The protein below binds the small molecule below.
Small molecule (SMILES): OC[C@H]1O[C@H](O)[C@H](O)[C@@H](O)[C@H]1O

Sequence of chain 1.B:
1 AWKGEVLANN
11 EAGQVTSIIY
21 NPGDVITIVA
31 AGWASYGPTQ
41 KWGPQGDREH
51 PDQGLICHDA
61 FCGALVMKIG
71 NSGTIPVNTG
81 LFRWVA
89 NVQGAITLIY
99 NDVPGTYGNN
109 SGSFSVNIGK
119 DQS

Binding-site contacts:
Ligand atom O5 contacts residue TYR36 of chain 1.B at 3.7 Å.
Ligand atom C3 contacts residue THR104 of chain 1.B at 4.2 Å.
Ligand atom C6 contacts residue ASP100 of chain 1.B at 3.4 Å.
Ligand atom C6 contacts residue GLN53 of chain 1.B at 3.4 Å.
Ligand atom O4 contacts residue THR104 of chain 1.B at 3.3 Å (h-bond).
Ligand atom C3 contacts residue ASN107 of chain 1.B at 4.2 Å.
Ligand atom O3 contacts residue THR104 of chain 1.B at 3.5 Å (h-bond).
Ligand atom O2 contacts residue ASN107 of chain 1.B at 3.3 Å (h-bond).
Ligand atom C1 contacts residue TYR36 of chain 1.B at 3.9 Å (hydrophobic).
Ligand atom C6 contacts residue CYS62 of chain 1.B at 4.1 Å (hydrophobic).
Ligand atom C2 contacts residue TYR36 of chain 1.B at 3.5 Å (hydrophobic).
Ligand atom C5 contacts residue HIS50 of chain 1.B at 3.8 Å.
Ligand atom O6 contacts residue CYS62 of chain 1.B at 4.3 Å.
Ligand atom C4 contacts residue CA1 of chain 1.P at 3.7 Å.
Ligand atom O6 contacts residue GLN53 of chain 1.B at 2.5 Å (h-bond).
Ligand atom O4 contacts residue ASP100 of chain 1.B at 2.6 Å (salt-bridge).
Ligand atom O6 contacts residue PRO51 of chain 1.B at 4.1 Å.
Ligand atom O4 contacts residue CA1 of chain 1.P at 2.8 Å.
Ligand atom C6 contacts residue VAL101 of chain 1.B at 3.8 Å (hydrophobic).
Ligand atom C3 contacts residue TYR36 of chain 1.B at 4.0 Å (hydrophobic).
Ligand atom C4 contacts residue ASP100 of chain 1.B at 3.7 Å.
Ligand atom O6 contacts residue VAL101 of chain 1.B at 4.2 Å.
Ligand atom C4 contacts residue THR104 of chain 1.B at 3.5 Å.
Ligand atom C6 contacts residue HIS50 of chain 1.B at 3.5 Å.
Ligand atom O5 contacts residue GLN53 of chain 1.B at 3.8 Å.
Ligand atom O3 contacts residue CA1 of chain 1.P at 2.6 Å.
Ligand atom O3 contacts residue TYR36 of chain 1.B at 3.6 Å (h-bond).
Ligand atom O2 contacts residue GLY37 of chain 1.B at 4.2 Å.
Ligand atom O2 contacts residue TYR36 of chain 1.B at 3.9 Å.
Ligand atom C3 contacts residue CA1 of chain 1.P at 3.6 Å.
Ligand atom C2 contacts residue ASN107 of chain 1.B at 4.1 Å.
Ligand atom O3 contacts residue ASN107 of chain 1.B at 3.2 Å (h-bond).
Ligand atom C4 contacts residue TYR36 of chain 1.B at 4.3 Å (hydrophobic).
Ligand atom C5 contacts residue ASP100 of chain 1.B at 4.2 Å.
Ligand atom O4 contacts residue TYR36 of chain 1.B at 3.4 Å (h-bond).
Ligand atom C1 contacts residue HIS50 of chain 1.B at 4.0 Å.
Ligand atom O6 contacts residue HIS50 of chain 1.B at 2.6 Å (h-bond).
Ligand atom C5 contacts residue GLN53 of chain 1.B at 3.5 Å.
Ligand atom O5 contacts residue HIS50 of chain 1.B at 3.0 Å (h-bond).
Ligand atom C2 contacts residue CA1 of chain 1.P at 4.1 Å.